Binding-site contacts:
Ligand atom C20 contacts residue TYR215 of chain 1.B at 3.8 Å (hydrophobic).
Ligand atom O3 contacts residue MET84 of chain 1.B at 3.7 Å.
Ligand atom C19 contacts residue ASN44 of chain 1.B at 3.3 Å.
Ligand atom C11 contacts residue LEU43 of chain 1.B at 3.4 Å (hydrophobic).
Ligand atom C5 contacts residue MET84 of chain 1.B at 3.8 Å (hydrophobic).
Ligand atom C19 contacts residue PHE230 of chain 1.B at 3.7 Å (hydrophobic).
Ligand atom C15 contacts residue MET81 of chain 1.B at 3.8 Å (hydrophobic).
Ligand atom C20 contacts residue LEU122 of chain 1.B at 4.0 Å (hydrophobic).
Ligand atom O17 contacts residue TYR215 of chain 1.B at 3.8 Å.
Ligand atom C4 contacts residue PHE103 of chain 1.B at 3.9 Å (hydrophobic).
Ligand atom C4 contacts residue MET84 of chain 1.B at 3.5 Å (hydrophobic).
Ligand atom C21 contacts residue PHE119 of chain 1.B at 3.9 Å (hydrophobic).
Ligand atom C3 contacts residue GLN50 of chain 1.B at 3.6 Å.
Ligand atom C21 contacts residue TYR215 of chain 1.B at 4.0 Å (hydrophobic).
Ligand atom C19 contacts residue CYS216 of chain 1.B at 3.7 Å (hydrophobic).
Ligand atom C6 contacts residue VAL85 of chain 1.B at 3.9 Å (hydrophobic).
Ligand atom C1 contacts residue LEU43 of chain 1.B at 3.6 Å (hydrophobic).
Ligand atom C16 contacts residue CYS216 of chain 1.B at 4.0 Å (hydrophobic).
Ligand atom C16 contacts residue LEU122 of chain 1.B at 3.8 Å (hydrophobic).
Ligand atom C16 contacts residue TYR215 of chain 1.B at 3.9 Å (hydrophobic).
Ligand atom C12 contacts residue LEU43 of chain 1.B at 3.8 Å (hydrophobic).
Ligand atom C16 contacts residue LEU212 of chain 1.B at 3.7 Å (hydrophobic).
Ligand atom O17 contacts residue CYS216 of chain 1.B at 3.6 Å.
Ligand atom C21 contacts residue LEU40 of chain 1.B at 3.5 Å (hydrophobic).
Ligand atom C2 contacts residue GLN50 of chain 1.B at 3.4 Å.
Ligand atom C7 contacts residue MET81 of chain 1.B at 3.9 Å (hydrophobic).
Ligand atom C3 contacts residue PHE103 of chain 1.B at 3.8 Å (hydrophobic).
Ligand atom O3 contacts residue LEU88 of chain 1.B at 4.0 Å.
Ligand atom C2 contacts residue LEU46 of chain 1.B at 3.6 Å (hydrophobic).
Ligand atom C7 contacts residue MET126 of chain 1.B at 4.0 Å (hydrophobic).
Ligand atom C18 contacts residue MET81 of chain 1.B at 3.9 Å (hydrophobic).
Ligand atom C12 contacts residue ASN44 of chain 1.B at 3.6 Å.
Ligand atom C18 contacts residue CYS216 of chain 1.B at 4.0 Å (hydrophobic).
Ligand atom C3 contacts residue MET84 of chain 1.B at 3.9 Å (hydrophobic).
Ligand atom C21 contacts residue LEU122 of chain 1.B at 3.9 Å (hydrophobic).
Ligand atom O3 contacts residue GLN50 of chain 1.B at 3.4 Å (h-bond).
Ligand atom O3 contacts residue PHE103 of chain 1.B at 3.9 Å.
Ligand atom C10 contacts residue MET84 of chain 1.B at 4.0 Å (hydrophobic).
Ligand atom O3 contacts residue ARG91 of chain 1.B at 2.9 Å (salt-bridge).
Ligand atom C15 contacts residue LEU212 of chain 1.B at 4.0 Å (hydrophobic).

This small molecule binds to this protein.
Small molecule (SMILES): C#C[C@]1(O)CC[C@H]2[C@@H]3CCC4=CC(=O)CC[C@@H]4[C@H]3CC[C@@]21CC

Sequence of chain 1.B:
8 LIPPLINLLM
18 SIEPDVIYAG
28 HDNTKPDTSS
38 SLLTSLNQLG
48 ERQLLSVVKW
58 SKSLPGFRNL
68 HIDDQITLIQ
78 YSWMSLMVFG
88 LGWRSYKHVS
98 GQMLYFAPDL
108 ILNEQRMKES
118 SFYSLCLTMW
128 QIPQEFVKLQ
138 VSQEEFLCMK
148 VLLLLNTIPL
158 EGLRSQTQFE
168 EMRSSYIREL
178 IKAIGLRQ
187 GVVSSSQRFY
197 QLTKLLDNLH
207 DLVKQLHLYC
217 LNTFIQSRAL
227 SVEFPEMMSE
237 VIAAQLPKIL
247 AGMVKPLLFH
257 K